Binding-site contacts:
Ligand atom O15 contacts residue HIS61 of chain 3.A at 2.9 Å (h-bond).
Ligand atom F26 contacts residue HIS61 of chain 3.A at 3.8 Å.
Ligand atom C11 contacts residue MN1 of chain 3.D at 3.1 Å.
Ligand atom C09 contacts residue MN1 of chain 3.D at 2.5 Å.
Ligand atom C14 contacts residue LYS135 of chain 3.A at 3.9 Å.
Ligand atom C12 contacts residue MN1 of chain 3.D at 3.0 Å.
Ligand atom C14 contacts residue HIS61 of chain 3.A at 3.1 Å.
Ligand atom C14 contacts residue GLU120 of chain 3.A at 3.5 Å.
Ligand atom C12 contacts residue HIS61 of chain 3.A at 3.4 Å.
Ligand atom C28 contacts residue MET41 of chain 3.A at 4.0 Å (hydrophobic).
Ligand atom O13 contacts residue ASP109 of chain 3.A at 2.7 Å (salt-bridge).
Ligand atom C01 contacts residue LYS54 of chain 3.A at 3.6 Å.
Ligand atom O15 contacts residue GLU120 of chain 3.A at 2.9 Å (salt-bridge).
Ligand atom N16 contacts residue HIS61 of chain 3.A at 3.9 Å.
Ligand atom C09 contacts residue GLU81 of chain 3.A at 3.8 Å.
Ligand atom O15 contacts residue ILE121 of chain 3.A at 2.7 Å (h-bond).
Ligand atom O13 contacts residue HIS61 of chain 3.A at 3.4 Å (h-bond).
Ligand atom O13 contacts residue MN1 of chain 3.C at 2.0 Å.
Ligand atom C23 contacts residue LYS54 of chain 3.A at 3.8 Å.
Ligand atom O13 contacts residue MN1 of chain 3.D at 2.3 Å.
Ligand atom N16 contacts residue MN1 of chain 3.C at 3.8 Å.
Ligand atom N16 contacts residue TYR131 of chain 3.A at 3.8 Å.
Ligand atom C14 contacts residue MN1 of chain 3.C at 2.5 Å.
Ligand atom O10 contacts residue MN1 of chain 3.D at 1.6 Å.
Ligand atom O15 contacts residue TYR131 of chain 3.A at 4.0 Å.
Ligand atom C27 contacts residue ALA40 of chain 3.A at 3.8 Å (hydrophobic).
Ligand atom O15 contacts residue LYS135 of chain 3.A at 3.6 Å.
Ligand atom O10 contacts residue ASP109 of chain 3.A at 3.5 Å (salt-bridge).
Ligand atom O10 contacts residue LEU107 of chain 3.A at 3.9 Å.
Ligand atom O10 contacts residue GLU81 of chain 3.A at 3.4 Å (salt-bridge).
Ligand atom C14 contacts residue ILE121 of chain 3.A at 3.7 Å (hydrophobic).
Ligand atom C12 contacts residue MN1 of chain 3.C at 2.5 Å.
Ligand atom C12 contacts residue GLU120 of chain 3.A at 3.4 Å.
Ligand atom O15 contacts residue MN1 of chain 3.C at 1.9 Å.
Ligand atom C11 contacts residue MN1 of chain 3.C at 4.0 Å.
Ligand atom C28 contacts residue ALA40 of chain 3.A at 3.8 Å (hydrophobic).
Ligand atom O13 contacts residue GLU120 of chain 3.A at 2.7 Å (salt-bridge).
Ligand atom C01 contacts residue GLU46 of chain 3.A at 3.7 Å.
Ligand atom N08 contacts residue MN1 of chain 3.D at 3.6 Å.
Ligand atom C12 contacts residue ASP109 of chain 3.A at 3.8 Å.

A small-molecule ligand and the protein it binds are described below.
Small molecule (SMILES): COc1cc(CCNC(=O)c2[nH]c(-c3c(F)cccc3F)nc(=O)c2O)ccn1

Sequence of chain 3.A:
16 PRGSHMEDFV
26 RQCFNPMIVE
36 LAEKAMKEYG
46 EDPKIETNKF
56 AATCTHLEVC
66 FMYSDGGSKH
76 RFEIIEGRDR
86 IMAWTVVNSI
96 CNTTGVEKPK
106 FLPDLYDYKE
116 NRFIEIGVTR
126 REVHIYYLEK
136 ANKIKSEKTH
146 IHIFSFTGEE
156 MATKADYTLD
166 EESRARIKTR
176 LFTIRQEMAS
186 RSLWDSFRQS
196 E